Binding-site contacts:
Ligand atom C8 contacts residue SER390 of chain 41.E at 3.3 Å.
Ligand atom C6 contacts residue ARG358 of chain 41.E at 4.4 Å.
Ligand atom O6 contacts residue ASP338 of chain 41.E at 2.9 Å (salt-bridge).
Ligand atom O6 contacts residue TYR386 of chain 41.E at 4.0 Å.
Ligand atom C8 contacts residue TYR41 of chain 41.E at 3.6 Å (hydrophobic).
Ligand atom O5 contacts residue ASP338 of chain 41.E at 4.2 Å.
Ligand atom C6 contacts residue ASP338 of chain 41.E at 3.3 Å.
Ligand atom C1 contacts residue ASN388 of chain 41.E at 1.4 Å.
Ligand atom O5 contacts residue ARG358 of chain 41.E at 3.4 Å (salt-bridge).
Ligand atom C7 contacts residue SER390 of chain 41.E at 4.2 Å.
Ligand atom C3 contacts residue ASP338 of chain 41.E at 4.5 Å.
Ligand atom C3 contacts residue TYR41 of chain 41.E at 4.2 Å (hydrophobic).
Ligand atom C7 contacts residue TYR41 of chain 41.E at 3.5 Å (hydrophobic).
Ligand atom C4 contacts residue ASN388 of chain 41.E at 4.2 Å.
Ligand atom O7 contacts residue GLN39 of chain 41.E at 2.9 Å (h-bond).
Ligand atom N2 contacts residue ASN388 of chain 41.E at 2.9 Å (h-bond).
Ligand atom O4 contacts residue ASP338 of chain 41.E at 4.2 Å.
Ligand atom C1 contacts residue ASP338 of chain 41.E at 4.3 Å.
Ligand atom C2 contacts residue ASN388 of chain 41.E at 2.5 Å.
Ligand atom C7 contacts residue ASN388 of chain 41.E at 3.6 Å.
Ligand atom C4 contacts residue TYR41 of chain 41.E at 3.9 Å (hydrophobic).
Ligand atom O4 contacts residue TYR41 of chain 41.E at 3.5 Å (h-bond).
Ligand atom O5 contacts residue ASN388 of chain 41.E at 2.3 Å (h-bond).
Ligand atom C5 contacts residue TYR41 of chain 41.E at 3.4 Å (hydrophobic).
Ligand atom O6 contacts residue ARG358 of chain 41.E at 3.3 Å.
Ligand atom N2 contacts residue TYR41 of chain 41.E at 4.3 Å.
Ligand atom C4 contacts residue ASP338 of chain 41.E at 4.3 Å.
Ligand atom C1 contacts residue ARG358 of chain 41.E at 3.7 Å.
Ligand atom O7 contacts residue TYR41 of chain 41.E at 3.3 Å (h-bond).
Ligand atom C6 contacts residue TYR41 of chain 41.E at 3.6 Å (hydrophobic).
Ligand atom O6 contacts residue HIS339 of chain 41.E at 3.9 Å.
Ligand atom O5 contacts residue TYR41 of chain 41.E at 4.4 Å.
Ligand atom C7 contacts residue GLN39 of chain 41.E at 4.1 Å.
Ligand atom O7 contacts residue ASN388 of chain 41.E at 3.9 Å.
Ligand atom O6 contacts residue TYR41 of chain 41.E at 3.6 Å.
Ligand atom C2 contacts residue ARG358 of chain 41.E at 4.3 Å.
Ligand atom C5 contacts residue ASN388 of chain 41.E at 3.6 Å.
Ligand atom C5 contacts residue ASP338 of chain 41.E at 3.5 Å.
Ligand atom C8 contacts residue GLU61 of chain 41.E at 3.3 Å.
Ligand atom C3 contacts residue ASN388 of chain 41.E at 3.8 Å.

Sequence of chain 41.E:
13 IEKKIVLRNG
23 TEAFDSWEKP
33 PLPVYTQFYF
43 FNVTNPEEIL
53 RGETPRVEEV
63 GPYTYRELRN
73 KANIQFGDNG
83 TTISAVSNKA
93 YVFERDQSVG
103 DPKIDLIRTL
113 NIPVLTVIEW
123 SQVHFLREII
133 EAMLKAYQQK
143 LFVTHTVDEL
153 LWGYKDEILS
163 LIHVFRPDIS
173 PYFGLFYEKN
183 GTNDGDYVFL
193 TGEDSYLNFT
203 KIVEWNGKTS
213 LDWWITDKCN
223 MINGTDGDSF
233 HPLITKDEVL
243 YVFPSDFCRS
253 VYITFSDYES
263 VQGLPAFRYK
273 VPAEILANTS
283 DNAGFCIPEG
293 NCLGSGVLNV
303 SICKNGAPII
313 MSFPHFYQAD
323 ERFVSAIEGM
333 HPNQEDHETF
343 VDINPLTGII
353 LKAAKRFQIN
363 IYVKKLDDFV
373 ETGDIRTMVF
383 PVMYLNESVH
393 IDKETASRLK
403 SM

A protein and the small-molecule ligand that binds it are described below.
Small molecule (SMILES): CC(=O)N[C@H]1[C@H](O[C@H]2[C@H](O)[C@@H](NC(C)=O)CO[C@@H]2CO)O[C@H](CO)[C@@H](O[C@@H]2O[C@H](CO[C@H]3O[C@H](CO)[C@@H](O)[C@H](O)[C@@H]3O)[C@@H](O)[C@H](O[C@H]3O[C@H](CO)[C@@H](O)[C@H](O)[C@@H]3O)[C@@H]2O)[C@@H]1O